The protein below binds the small molecule below.
Small molecule (SMILES): Nc1nc(=O)n([C@@H]2CS[C@H](COP(=O)(O)OP(=O)(O)OP(=O)(O)O)O2)cc1F

Binding-site contacts:
Ligand atom OAD contacts residue ASP192 of chain 1.A at 2.7 Å (salt-bridge).
Ligand atom OAF contacts residue ACT1 of chain 1.O at 3.0 Å (h-bond).
Ligand atom CAW contacts residue PHE274 of chain 1.A at 3.5 Å (hydrophobic).
Ligand atom OAB contacts residue ASN281 of chain 1.A at 2.9 Å (h-bond).
Ligand atom OAH contacts residue ACT1 of chain 1.O at 3.3 Å (h-bond).
Ligand atom PAZ contacts residue ACT1 of chain 1.O at 3.5 Å.
Ligand atom OAD contacts residue ASP194 of chain 1.A at 2.8 Å (salt-bridge).
Ligand atom OAB contacts residue TYR273 of chain 1.A at 3.2 Å.
Ligand atom OAI contacts residue SER182 of chain 1.A at 3.0 Å (h-bond).
Ligand atom OAI contacts residue GLY181 of chain 1.A at 3.4 Å.
Ligand atom OAI contacts residue MN1 of chain 1.G at 1.9 Å.
Ligand atom FAJ contacts residue ASP278 of chain 1.A at 3.6 Å.
Ligand atom OAH contacts residue MN1 of chain 1.F at 3.7 Å.
Ligand atom CAL contacts residue ASP194 of chain 1.A at 3.6 Å.
Ligand atom OAD contacts residue MN1 of chain 1.G at 1.9 Å.
Ligand atom CAU contacts residue ASP278 of chain 1.A at 3.3 Å.
Ligand atom OAO contacts residue MN1 of chain 1.F at 3.7 Å.
Ligand atom OAG contacts residue SER182 of chain 1.A at 2.6 Å (h-bond).
Ligand atom OAE contacts residue ARG185 of chain 1.A at 3.0 Å (salt-bridge).
Ligand atom OAI contacts residue ASP192 of chain 1.A at 3.7 Å.
Ligand atom PAZ contacts residue GLY191 of chain 1.A at 3.5 Å.
Ligand atom OAQ contacts residue MN1 of chain 1.G at 3.5 Å.
Ligand atom CAT contacts residue ASP278 of chain 1.A at 3.4 Å.
Ligand atom CAX contacts residue TYR273 of chain 1.A at 3.5 Å (hydrophobic).
Ligand atom OAD contacts residue MN1 of chain 1.F at 1.9 Å.
Ligand atom OAC contacts residue GLY191 of chain 1.A at 3.7 Å.
Ligand atom OAG contacts residue SER190 of chain 1.A at 3.5 Å.
Ligand atom OAF contacts residue MN1 of chain 1.G at 1.9 Å.
Ligand atom PBA contacts residue MN1 of chain 1.G at 2.8 Å.
Ligand atom OAI contacts residue ASP194 of chain 1.A at 2.9 Å (salt-bridge).
Ligand atom PAZ contacts residue MN1 of chain 1.G at 3.2 Å.
Ligand atom NAA contacts residue ASP278 of chain 1.A at 3.7 Å.
Ligand atom OAC contacts residue ACT1 of chain 1.O at 2.8 Å.
Ligand atom CAM contacts residue TYR273 of chain 1.A at 3.5 Å (hydrophobic).
Ligand atom OAG contacts residue GLY191 of chain 1.A at 2.7 Å (h-bond).
Ligand atom OAR contacts residue MN1 of chain 1.G at 3.0 Å.
Ligand atom PBA contacts residue MN1 of chain 1.F at 3.1 Å.
Ligand atom OAF contacts residue ASP192 of chain 1.A at 2.5 Å (salt-bridge).
Ligand atom SAS contacts residue PHE274 of chain 1.A at 3.4 Å.
Ligand atom PBB contacts residue MN1 of chain 1.G at 2.9 Å.

Sequence of chain 1.A:
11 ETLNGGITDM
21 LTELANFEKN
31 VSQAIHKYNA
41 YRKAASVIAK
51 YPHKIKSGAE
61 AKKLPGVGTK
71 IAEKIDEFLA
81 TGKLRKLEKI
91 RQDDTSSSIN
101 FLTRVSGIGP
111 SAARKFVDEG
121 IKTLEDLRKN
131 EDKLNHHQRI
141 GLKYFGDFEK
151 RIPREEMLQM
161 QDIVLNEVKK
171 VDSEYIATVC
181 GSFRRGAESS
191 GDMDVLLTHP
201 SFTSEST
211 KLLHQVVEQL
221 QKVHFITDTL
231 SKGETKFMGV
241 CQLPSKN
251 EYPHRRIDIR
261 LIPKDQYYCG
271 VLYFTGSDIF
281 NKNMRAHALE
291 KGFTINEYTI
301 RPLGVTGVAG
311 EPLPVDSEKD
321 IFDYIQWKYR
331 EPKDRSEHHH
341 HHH